Sequence of chain 2.D:
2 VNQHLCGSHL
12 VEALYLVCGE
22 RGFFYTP

Binding-site contacts:
Ligand atom CG contacts residue LEU17 of chain 2.B at 3.9 Å (hydrophobic).
Ligand atom CE3 contacts residue CYS11 of chain 1.C at 3.7 Å (hydrophobic).
Ligand atom CA contacts residue CYS11 of chain 1.C at 3.3 Å (hydrophobic).
Ligand atom CH2 contacts residue LEU6 of chain 2.D at 4.2 Å (hydrophobic).
Ligand atom CA contacts residue HIS5 of chain 2.D at 3.8 Å.
Ligand atom NZ contacts residue CYS11 of chain 1.C at 3.4 Å (h-bond).
Ligand atom CA contacts residue GLU21 of chain 2.B at 4.0 Å.
Ligand atom NZ contacts residue GLU21 of chain 2.B at 3.4 Å (salt-bridge).
Ligand atom CB contacts residue HIS5 of chain 2.D at 4.2 Å.
Ligand atom CE2 contacts residue HIS5 of chain 2.D at 3.6 Å.
Ligand atom OH contacts residue CYS11 of chain 1.C at 3.2 Å (h-bond).
Ligand atom CZ2 contacts residue HIS5 of chain 2.D at 3.9 Å.
Ligand atom CZ3 contacts residue CYS6 of chain 1.C at 3.5 Å (hydrophobic).
Ligand atom CA contacts residue LEU17 of chain 2.B at 3.8 Å (hydrophobic).
Ligand atom NZ contacts residue LEU13 of chain 1.C at 4.2 Å.
Ligand atom NE1 contacts residue HIS5 of chain 2.D at 3.5 Å (h-bond).
Ligand atom CD1 contacts residue HIS5 of chain 2.D at 3.4 Å.
Ligand atom CD1 contacts residue LEU17 of chain 2.B at 3.4 Å (hydrophobic).
Ligand atom CB contacts residue LEU17 of chain 2.B at 3.9 Å (hydrophobic).
Ligand atom OH contacts residue SER9 of chain 1.C at 3.8 Å.
Ligand atom NZ contacts residue SER12 of chain 1.C at 3.9 Å.
Ligand atom OH contacts residue LEU11 of chain 1.D at 4.2 Å.
Ligand atom OH contacts residue ILE10 of chain 1.C at 4.0 Å.
Ligand atom NE1 contacts residue LEU17 of chain 2.B at 4.3 Å.
Ligand atom CB contacts residue CYS11 of chain 1.C at 3.6 Å (hydrophobic).
Ligand atom CB contacts residue LEU13 of chain 1.C at 4.3 Å (hydrophobic).
Ligand atom CE3 contacts residue HIS5 of chain 2.D at 4.3 Å.
Ligand atom CH2 contacts residue LEU11 of chain 1.D at 4.0 Å (hydrophobic).
Ligand atom CZ2 contacts residue LEU6 of chain 2.D at 4.0 Å (hydrophobic).
Ligand atom OH contacts residue CYS6 of chain 1.C at 2.4 Å (h-bond).
Ligand atom CD2 contacts residue HIS5 of chain 2.D at 3.6 Å.
Ligand atom CB contacts residue LEU16 of chain 1.C at 3.8 Å (hydrophobic).
Ligand atom CZ3 contacts residue LEU11 of chain 1.D at 4.2 Å (hydrophobic).
Ligand atom CG contacts residue HIS5 of chain 2.D at 3.5 Å.
Ligand atom CZ3 contacts residue CYS11 of chain 1.C at 3.9 Å (hydrophobic).
Ligand atom CD2 contacts residue LEU16 of chain 1.C at 4.3 Å (hydrophobic).
Ligand atom CZ2 contacts residue HIS10 of chain 1.D at 4.3 Å.
Ligand atom CH2 contacts residue CYS6 of chain 1.C at 4.0 Å (hydrophobic).
Ligand atom NZ contacts residue LEU17 of chain 2.B at 3.8 Å.
Ligand atom CG contacts residue LEU16 of chain 1.C at 4.0 Å (hydrophobic).

Sequence of chain 1.C:
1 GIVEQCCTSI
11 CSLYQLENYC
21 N

Sequence of chain 1.D:
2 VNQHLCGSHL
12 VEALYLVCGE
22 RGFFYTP

The small molecule below binds the protein below.
Small molecule (SMILES): NCCc1c[nH]c2ccc(O)cc12

Sequence of chain 2.B:
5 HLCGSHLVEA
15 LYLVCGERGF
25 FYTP